A small-molecule ligand and the protein it binds are described below.
Small molecule (SMILES): Cc1cc(CCCCCOc2ccc(C3=NCCO3)cc2)on1

Sequence of chain 14.C:
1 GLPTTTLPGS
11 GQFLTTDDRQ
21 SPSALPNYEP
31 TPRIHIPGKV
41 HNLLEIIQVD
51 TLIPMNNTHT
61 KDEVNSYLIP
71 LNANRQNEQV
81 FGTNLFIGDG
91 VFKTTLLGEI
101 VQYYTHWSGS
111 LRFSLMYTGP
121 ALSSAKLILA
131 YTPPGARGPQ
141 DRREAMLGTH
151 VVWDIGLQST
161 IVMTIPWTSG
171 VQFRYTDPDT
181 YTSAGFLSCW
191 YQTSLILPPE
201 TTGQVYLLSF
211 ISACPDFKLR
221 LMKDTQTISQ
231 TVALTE

Binding-site contacts:
Ligand atom C4C contacts residue VAL191 of chain 14.A at 3.0 Å (hydrophobic).
Ligand atom C1C contacts residue LEU106 of chain 14.A at 4.0 Å (hydrophobic).
Ligand atom C6B contacts residue TYR128 of chain 14.A at 3.3 Å (hydrophobic).
Ligand atom C2A contacts residue TYR152 of chain 14.A at 3.6 Å (hydrophobic).
Ligand atom O1A contacts residue PHE186 of chain 14.A at 3.0 Å.
Ligand atom C4B contacts residue TYR152 of chain 14.A at 3.8 Å (hydrophobic).
Ligand atom C5C contacts residue VAL191 of chain 14.A at 3.8 Å (hydrophobic).
Ligand atom C4 contacts residue LEU106 of chain 14.A at 3.5 Å (hydrophobic).
Ligand atom C3B contacts residue VAL188 of chain 14.A at 3.8 Å (hydrophobic).
Ligand atom N3A contacts residue TYR152 of chain 14.A at 3.5 Å.
Ligand atom N3A contacts residue PHE186 of chain 14.A at 4.0 Å.
Ligand atom C2C contacts residue TYR197 of chain 14.A at 3.7 Å (hydrophobic).
Ligand atom N2 contacts residue MET221 of chain 14.A at 3.3 Å (h-bond).
Ligand atom C6B contacts residue ILE104 of chain 14.A at 3.6 Å (hydrophobic).
Ligand atom C2B contacts residue VAL188 of chain 14.A at 3.5 Å (hydrophobic).
Ligand atom C1C contacts residue TYR128 of chain 14.A at 3.9 Å (hydrophobic).
Ligand atom C1B contacts residue ILE104 of chain 14.A at 4.0 Å (hydrophobic).
Ligand atom C1B contacts residue TYR128 of chain 14.A at 3.6 Å (hydrophobic).
Ligand atom C1B contacts residue VAL188 of chain 14.A at 3.8 Å (hydrophobic).
Ligand atom C5A contacts residue VAL176 of chain 14.A at 3.6 Å (hydrophobic).
Ligand atom C1C contacts residue MET221 of chain 14.A at 4.0 Å (hydrophobic).
Ligand atom C4B contacts residue PHE186 of chain 14.A at 3.6 Å (hydrophobic).
Ligand atom C5A contacts residue PHE186 of chain 14.A at 3.5 Å (hydrophobic).
Ligand atom C3C contacts residue TYR128 of chain 14.A at 3.4 Å (hydrophobic).
Ligand atom C5B contacts residue TYR128 of chain 14.A at 4.0 Å (hydrophobic).
Ligand atom O1B contacts residue ILE104 of chain 14.A at 3.9 Å.
Ligand atom C5 contacts residue MET221 of chain 14.A at 3.6 Å (hydrophobic).
Ligand atom C5B contacts residue MET224 of chain 14.A at 3.8 Å (hydrophobic).
Ligand atom C5A contacts residue ALA150 of chain 14.A at 4.0 Å (hydrophobic).
Ligand atom C4C contacts residue VAL188 of chain 14.A at 3.7 Å (hydrophobic).
Ligand atom C2C contacts residue MET221 of chain 14.A at 4.0 Å (hydrophobic).
Ligand atom O1B contacts residue TYR128 of chain 14.A at 3.4 Å (h-bond).
Ligand atom N3A contacts residue ALA24 of chain 14.C at 3.8 Å.
Ligand atom C5B contacts residue PHE186 of chain 14.A at 3.9 Å (hydrophobic).
Ligand atom O1 contacts residue MET221 of chain 14.A at 2.5 Å (h-bond).
Ligand atom C2A contacts residue PHE186 of chain 14.A at 3.3 Å (hydrophobic).
Ligand atom C3B contacts residue TYR152 of chain 14.A at 3.7 Å (hydrophobic).
Ligand atom N3A contacts residue PRO174 of chain 14.A at 3.7 Å.
Ligand atom C4A contacts residue PRO174 of chain 14.A at 3.1 Å (hydrophobic).
Ligand atom C5C contacts residue VAL188 of chain 14.A at 4.1 Å (hydrophobic).

Sequence of chain 14.A:
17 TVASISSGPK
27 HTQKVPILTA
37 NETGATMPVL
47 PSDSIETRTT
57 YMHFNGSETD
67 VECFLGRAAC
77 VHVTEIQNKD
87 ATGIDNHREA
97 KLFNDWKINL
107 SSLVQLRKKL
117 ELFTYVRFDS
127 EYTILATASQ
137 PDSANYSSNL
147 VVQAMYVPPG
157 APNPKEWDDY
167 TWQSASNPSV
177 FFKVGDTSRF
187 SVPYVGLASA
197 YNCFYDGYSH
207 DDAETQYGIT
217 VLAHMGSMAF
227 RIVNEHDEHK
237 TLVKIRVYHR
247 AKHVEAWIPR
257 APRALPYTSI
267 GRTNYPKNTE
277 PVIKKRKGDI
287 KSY